Binding-site contacts:
Ligand atom CBE contacts residue VAL116 of chain 1.B at 3.9 Å (hydrophobic).
Ligand atom CBE contacts residue MET119 of chain 1.B at 3.9 Å (hydrophobic).
Ligand atom CAC contacts residue VAL57 of chain 1.B at 3.9 Å (hydrophobic).
Ligand atom OAM contacts residue CYS106 of chain 1.B at 3.7 Å.
Ligand atom CAK contacts residue ASN110 of chain 1.B at 3.7 Å.
Ligand atom CAL contacts residue VAL57 of chain 1.B at 3.3 Å (hydrophobic).
Ligand atom NAV contacts residue ASN110 of chain 1.B at 3.0 Å (h-bond).
Ligand atom CAL contacts residue PRO52 of chain 1.B at 3.5 Å (hydrophobic).
Ligand atom OAM contacts residue ASN110 of chain 1.B at 3.2 Å (h-bond).
Ligand atom CBI contacts residue PRO111 of chain 1.B at 3.7 Å (hydrophobic).
Ligand atom FBD contacts residue ASP115 of chain 1.B at 3.6 Å.
Ligand atom CAS contacts residue LEU64 of chain 1.B at 3.8 Å (hydrophobic).
Ligand atom CAK contacts residue HIS114 of chain 1.B at 3.9 Å.
Ligand atom CAI contacts residue ASN110 of chain 1.B at 3.2 Å.
Ligand atom CAP contacts residue TRP51 of chain 1.B at 3.8 Å (hydrophobic).
Ligand atom CBJ contacts residue TYR109 of chain 1.B at 3.8 Å (hydrophobic).
Ligand atom CAQ contacts residue TRP51 of chain 1.B at 3.7 Å (hydrophobic).
Ligand atom CBE contacts residue TRP51 of chain 1.B at 3.6 Å (hydrophobic).
Ligand atom CBL contacts residue ASP58 of chain 1.B at 3.4 Å.
Ligand atom CAH contacts residue ASN110 of chain 1.B at 3.8 Å.
Ligand atom CBL contacts residue PRO56 of chain 1.B at 3.9 Å (hydrophobic).
Ligand atom CBC contacts residue HIS114 of chain 1.B at 3.8 Å.
Ligand atom NAD contacts residue VAL57 of chain 1.B at 3.4 Å.
Ligand atom CBH contacts residue PRO111 of chain 1.B at 3.6 Å (hydrophobic).
Ligand atom CAU contacts residue HIS114 of chain 1.B at 3.8 Å.
Ligand atom NAV contacts residue HIS114 of chain 1.B at 3.7 Å.
Ligand atom CBE contacts residue PRO52 of chain 1.B at 3.8 Å (hydrophobic).
Ligand atom CAE contacts residue VAL57 of chain 1.B at 3.7 Å (hydrophobic).
Ligand atom CAN contacts residue LEU62 of chain 1.B at 3.8 Å (hydrophobic).
Ligand atom CAX contacts residue HIS114 of chain 1.B at 3.9 Å.
Ligand atom CAK contacts residue LEU64 of chain 1.B at 3.8 Å (hydrophobic).
Ligand atom NAT contacts residue LEU64 of chain 1.B at 3.6 Å.
Ligand atom CBH contacts residue HIS114 of chain 1.B at 3.5 Å.
Ligand atom OAG contacts residue LEU62 of chain 1.B at 3.9 Å.
Ligand atom CAE contacts residue PRO52 of chain 1.B at 3.6 Å (hydrophobic).
Ligand atom CAC contacts residue VAL116 of chain 1.B at 3.8 Å (hydrophobic).
Ligand atom FBD contacts residue FMT1 of chain 1.O at 3.5 Å.
Ligand atom CAE contacts residue VAL116 of chain 1.B at 3.9 Å (hydrophobic).
Ligand atom CAL contacts residue PHE53 of chain 1.B at 3.7 Å (hydrophobic).
Ligand atom NAD contacts residue VAL116 of chain 1.B at 3.7 Å.

Sequence of chain 1.B:
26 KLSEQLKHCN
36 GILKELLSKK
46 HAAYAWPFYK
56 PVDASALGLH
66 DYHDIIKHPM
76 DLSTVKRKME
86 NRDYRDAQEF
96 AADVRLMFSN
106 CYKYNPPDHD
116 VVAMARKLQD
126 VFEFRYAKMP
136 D

The protein below binds the small molecule below.
Small molecule (SMILES): Cc1cc(F)cc(C)c1Oc1ccc(C(C)(C)O)cc1-c1cn(C)c(=O)c2cc(-c3cnc(C4CCC4)[nH]3)oc12